Binding-site contacts:
Ligand atom C7 contacts residue TYR125 of chain 1.A at 4.1 Å (hydrophobic).
Ligand atom C4 contacts residue THR186 of chain 1.A at 3.7 Å.
Ligand atom O contacts residue LEU176 of chain 1.A at 4.0 Å.
Ligand atom C9 contacts residue PHE330 of chain 1.A at 4.0 Å (hydrophobic).
Ligand atom C10 contacts residue VAL60 of chain 1.A at 4.2 Å (hydrophobic).
Ligand atom C8 contacts residue PHE330 of chain 1.A at 3.8 Å (hydrophobic).
Ligand atom C7 contacts residue VAL126 of chain 1.A at 3.6 Å (hydrophobic).
Ligand atom C9 contacts residue LEU52 of chain 1.A at 3.9 Å (hydrophobic).
Ligand atom C6 contacts residue ALA73 of chain 1.A at 3.5 Å (hydrophobic).
Ligand atom C6 contacts residue THR186 of chain 1.A at 4.2 Å.
Ligand atom N contacts residue VAL126 of chain 1.A at 2.8 Å (h-bond).
Ligand atom C4 contacts residue MET123 of chain 1.A at 3.6 Å (hydrophobic).
Ligand atom O contacts residue PHE330 of chain 1.A at 3.9 Å.
Ligand atom C8 contacts residue VAL126 of chain 1.A at 3.5 Å (hydrophobic).
Ligand atom O1 contacts residue GLY53 of chain 1.A at 4.2 Å.
Ligand atom C5 contacts residue ALA73 of chain 1.A at 4.0 Å (hydrophobic).
Ligand atom C7 contacts residue GLU124 of chain 1.A at 3.2 Å.
Ligand atom N contacts residue GLU124 of chain 1.A at 3.6 Å (salt-bridge).
Ligand atom O1 contacts residue VAL60 of chain 1.A at 3.3 Å.
Ligand atom C5 contacts residue THR186 of chain 1.A at 3.7 Å.
Ligand atom N contacts residue ALA73 of chain 1.A at 3.7 Å.
Ligand atom C6 contacts residue GLU124 of chain 1.A at 4.3 Å.
Ligand atom C8 contacts residue TYR125 of chain 1.A at 3.6 Å (hydrophobic).
Ligand atom C5 contacts residue MET123 of chain 1.A at 3.9 Å (hydrophobic).
Ligand atom C10 contacts residue ALA73 of chain 1.A at 3.9 Å (hydrophobic).
Ligand atom C1 contacts residue VAL60 of chain 1.A at 3.9 Å (hydrophobic).
Ligand atom O contacts residue GLU130 of chain 1.A at 4.2 Å.
Ligand atom C7 contacts residue ALA73 of chain 1.A at 3.4 Å (hydrophobic).
Ligand atom C3 contacts residue VAL60 of chain 1.A at 3.9 Å (hydrophobic).
Ligand atom C8 contacts residue LEU52 of chain 1.A at 4.0 Å (hydrophobic).
Ligand atom C contacts residue PHE330 of chain 1.A at 3.8 Å (hydrophobic).
Ligand atom C8 contacts residue LEU176 of chain 1.A at 3.9 Å (hydrophobic).
Ligand atom C3 contacts residue THR186 of chain 1.A at 4.1 Å.
Ligand atom C8 contacts residue ALA73 of chain 1.A at 4.0 Å (hydrophobic).
Ligand atom C9 contacts residue ALA73 of chain 1.A at 4.1 Å (hydrophobic).
Ligand atom C contacts residue LEU52 of chain 1.A at 3.5 Å (hydrophobic).
Ligand atom C2 contacts residue VAL60 of chain 1.A at 3.7 Å (hydrophobic).
Ligand atom N contacts residue TYR125 of chain 1.A at 3.6 Å.
Ligand atom C contacts residue GLU130 of chain 1.A at 3.1 Å.
Ligand atom C9 contacts residue LEU176 of chain 1.A at 3.7 Å (hydrophobic).

A small-molecule ligand and the protein it binds are described below.
Small molecule (SMILES): COC(=O)c1cccc2cnccc12

Sequence of chain 1.A:
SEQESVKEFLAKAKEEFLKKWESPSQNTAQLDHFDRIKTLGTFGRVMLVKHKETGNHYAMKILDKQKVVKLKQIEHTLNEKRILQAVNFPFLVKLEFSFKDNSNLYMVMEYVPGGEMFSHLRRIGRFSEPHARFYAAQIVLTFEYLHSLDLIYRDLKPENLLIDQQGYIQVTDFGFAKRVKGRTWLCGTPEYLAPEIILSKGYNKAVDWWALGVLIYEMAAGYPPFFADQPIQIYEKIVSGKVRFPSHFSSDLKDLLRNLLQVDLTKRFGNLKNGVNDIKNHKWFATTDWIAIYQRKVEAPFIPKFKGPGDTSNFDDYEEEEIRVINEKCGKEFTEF